Binding-site contacts:
Ligand atom O contacts residue HIS151 of chain 1.J at 4.2 Å.
Ligand atom ND contacts residue SER152 of chain 1.J at 3.8 Å.
Ligand atom OXT contacts residue ZN1 of chain 1.CA at 2.5 Å.
Ligand atom CA contacts residue ARG107 of chain 1.J at 4.2 Å.
Ligand atom C contacts residue GLU216 of chain 1.J at 3.6 Å.
Ligand atom CG contacts residue PHE159 of chain 1.J at 3.5 Å (hydrophobic).
Ligand atom ND contacts residue ZN1 of chain 1.CA at 4.3 Å.
Ligand atom CA contacts residue ZN1 of chain 1.CA at 4.5 Å.
Ligand atom C contacts residue HIS151 of chain 1.J at 4.1 Å.
Ligand atom CG contacts residue LEU157 of chain 1.J at 4.2 Å (hydrophobic).
Ligand atom OXT contacts residue HIS65 of chain 1.J at 4.2 Å.
Ligand atom C contacts residue ARG107 of chain 1.J at 3.9 Å.
Ligand atom CA contacts residue TRP40 of chain 1.D at 3.6 Å (hydrophobic).
Ligand atom O contacts residue ZN1 of chain 1.CA at 3.2 Å.
Ligand atom ND contacts residue ALA39 of chain 1.D at 3.5 Å.
Ligand atom OXT contacts residue GLU216 of chain 1.J at 2.8 Å (salt-bridge).
Ligand atom CG contacts residue ZN1 of chain 1.CA at 4.2 Å.
Ligand atom CG contacts residue SER152 of chain 1.J at 3.2 Å.
Ligand atom C contacts residue HIS65 of chain 1.J at 4.1 Å.
Ligand atom ND contacts residue LEU157 of chain 1.J at 3.9 Å.
Ligand atom CB contacts residue SER152 of chain 1.J at 4.3 Å.
Ligand atom ND contacts residue GLY153 of chain 1.J at 3.1 Å (h-bond).
Ligand atom N contacts residue GLU216 of chain 1.J at 3.8 Å.
Ligand atom OXT contacts residue GLU68 of chain 1.J at 4.2 Å.
Ligand atom OXT contacts residue HIS151 of chain 1.J at 3.3 Å (h-bond).
Ligand atom O contacts residue ARG107 of chain 1.J at 3.0 Å (salt-bridge).
Ligand atom O contacts residue HIS65 of chain 1.J at 3.0 Å.
Ligand atom CB contacts residue TRP40 of chain 1.D at 3.9 Å (hydrophobic).
Ligand atom ND contacts residue GLU68 of chain 1.J at 4.0 Å.
Ligand atom OXT contacts residue SER152 of chain 1.J at 4.0 Å.
Ligand atom C contacts residue ZN1 of chain 1.CA at 3.1 Å.
Ligand atom CG contacts residue GLU216 of chain 1.J at 3.4 Å.
Ligand atom CB contacts residue GLU216 of chain 1.J at 3.2 Å.
Ligand atom CG contacts residue ARG107 of chain 1.J at 4.2 Å.
Ligand atom ND contacts residue ARG107 of chain 1.J at 3.0 Å (salt-bridge).
Ligand atom CG contacts residue GLY153 of chain 1.J at 3.5 Å.
Ligand atom CA contacts residue GLU216 of chain 1.J at 3.7 Å.
Ligand atom CB contacts residue PHE159 of chain 1.J at 3.6 Å (hydrophobic).
Ligand atom CG contacts residue GLU68 of chain 1.J at 4.2 Å.
Ligand atom N contacts residue TRP40 of chain 1.D at 3.2 Å (h-bond).

Sequence of chain 1.D:
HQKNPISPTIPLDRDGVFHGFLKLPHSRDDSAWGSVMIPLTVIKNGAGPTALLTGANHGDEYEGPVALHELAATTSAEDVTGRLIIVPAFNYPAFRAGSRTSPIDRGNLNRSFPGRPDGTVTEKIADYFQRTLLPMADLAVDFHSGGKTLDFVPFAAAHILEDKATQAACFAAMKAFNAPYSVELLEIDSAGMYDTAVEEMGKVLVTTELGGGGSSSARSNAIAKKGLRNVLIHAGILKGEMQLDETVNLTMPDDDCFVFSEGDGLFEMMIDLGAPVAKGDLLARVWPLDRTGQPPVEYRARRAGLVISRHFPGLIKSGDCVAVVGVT

This protein binds this small molecule.
Small molecule (SMILES): NCC[C@H](N)C(=O)O

Sequence of chain 1.J:
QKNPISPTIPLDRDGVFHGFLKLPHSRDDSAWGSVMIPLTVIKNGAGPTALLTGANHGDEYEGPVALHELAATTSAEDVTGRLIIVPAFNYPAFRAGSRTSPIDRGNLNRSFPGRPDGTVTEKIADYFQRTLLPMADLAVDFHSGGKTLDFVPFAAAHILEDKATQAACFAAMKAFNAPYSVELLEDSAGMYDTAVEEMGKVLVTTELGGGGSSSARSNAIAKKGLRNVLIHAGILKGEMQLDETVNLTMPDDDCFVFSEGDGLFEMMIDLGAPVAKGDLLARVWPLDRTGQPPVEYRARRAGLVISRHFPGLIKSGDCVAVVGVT